Binding-site contacts:
Ligand atom O4 contacts residue LYS121 of chain 1.B at 4.1 Å.
Ligand atom C5 contacts residue ASN117 of chain 1.B at 3.7 Å.
Ligand atom C2 contacts residue LYS121 of chain 1.B at 4.1 Å.
Ligand atom C4 contacts residue LYS121 of chain 1.B at 4.0 Å.
Ligand atom C7 contacts residue ASN117 of chain 1.B at 3.2 Å.
Ligand atom C3 contacts residue ASN117 of chain 1.B at 3.9 Å.
Ligand atom C3 contacts residue LYS121 of chain 1.B at 4.0 Å.
Ligand atom C2 contacts residue ASN117 of chain 1.B at 2.6 Å.
Ligand atom O7 contacts residue LYS121 of chain 1.B at 3.8 Å.
Ligand atom C8 contacts residue THR115 of chain 2.B at 3.9 Å.
Ligand atom C4 contacts residue ASN117 of chain 1.B at 4.1 Å.
Ligand atom O7 contacts residue ASN117 of chain 1.B at 3.7 Å.
Ligand atom N2 contacts residue ASN117 of chain 1.B at 2.7 Å (h-bond).
Ligand atom C1 contacts residue ASN117 of chain 1.B at 1.4 Å.
Ligand atom O5 contacts residue ASN117 of chain 1.B at 2.3 Å (h-bond).
Ligand atom O3 contacts residue LYS121 of chain 1.B at 3.2 Å.
Ligand atom C8 contacts residue ASN117 of chain 1.B at 3.8 Å.

This small molecule binds to this protein.
Small molecule (SMILES): CC(=O)N[C@@H]1[C@@H](O)[C@H](O)[C@@H](CO)O[C@H]1O

Sequence of chain 1.B:
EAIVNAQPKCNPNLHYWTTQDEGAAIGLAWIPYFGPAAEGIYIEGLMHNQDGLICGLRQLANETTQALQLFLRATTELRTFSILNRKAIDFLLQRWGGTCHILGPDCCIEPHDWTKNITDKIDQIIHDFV

Sequence of chain 2.B:
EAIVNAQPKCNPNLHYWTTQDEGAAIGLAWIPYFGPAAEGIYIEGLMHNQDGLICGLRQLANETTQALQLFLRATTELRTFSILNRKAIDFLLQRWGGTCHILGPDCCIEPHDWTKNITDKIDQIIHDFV